Sequence of chain 1.A:
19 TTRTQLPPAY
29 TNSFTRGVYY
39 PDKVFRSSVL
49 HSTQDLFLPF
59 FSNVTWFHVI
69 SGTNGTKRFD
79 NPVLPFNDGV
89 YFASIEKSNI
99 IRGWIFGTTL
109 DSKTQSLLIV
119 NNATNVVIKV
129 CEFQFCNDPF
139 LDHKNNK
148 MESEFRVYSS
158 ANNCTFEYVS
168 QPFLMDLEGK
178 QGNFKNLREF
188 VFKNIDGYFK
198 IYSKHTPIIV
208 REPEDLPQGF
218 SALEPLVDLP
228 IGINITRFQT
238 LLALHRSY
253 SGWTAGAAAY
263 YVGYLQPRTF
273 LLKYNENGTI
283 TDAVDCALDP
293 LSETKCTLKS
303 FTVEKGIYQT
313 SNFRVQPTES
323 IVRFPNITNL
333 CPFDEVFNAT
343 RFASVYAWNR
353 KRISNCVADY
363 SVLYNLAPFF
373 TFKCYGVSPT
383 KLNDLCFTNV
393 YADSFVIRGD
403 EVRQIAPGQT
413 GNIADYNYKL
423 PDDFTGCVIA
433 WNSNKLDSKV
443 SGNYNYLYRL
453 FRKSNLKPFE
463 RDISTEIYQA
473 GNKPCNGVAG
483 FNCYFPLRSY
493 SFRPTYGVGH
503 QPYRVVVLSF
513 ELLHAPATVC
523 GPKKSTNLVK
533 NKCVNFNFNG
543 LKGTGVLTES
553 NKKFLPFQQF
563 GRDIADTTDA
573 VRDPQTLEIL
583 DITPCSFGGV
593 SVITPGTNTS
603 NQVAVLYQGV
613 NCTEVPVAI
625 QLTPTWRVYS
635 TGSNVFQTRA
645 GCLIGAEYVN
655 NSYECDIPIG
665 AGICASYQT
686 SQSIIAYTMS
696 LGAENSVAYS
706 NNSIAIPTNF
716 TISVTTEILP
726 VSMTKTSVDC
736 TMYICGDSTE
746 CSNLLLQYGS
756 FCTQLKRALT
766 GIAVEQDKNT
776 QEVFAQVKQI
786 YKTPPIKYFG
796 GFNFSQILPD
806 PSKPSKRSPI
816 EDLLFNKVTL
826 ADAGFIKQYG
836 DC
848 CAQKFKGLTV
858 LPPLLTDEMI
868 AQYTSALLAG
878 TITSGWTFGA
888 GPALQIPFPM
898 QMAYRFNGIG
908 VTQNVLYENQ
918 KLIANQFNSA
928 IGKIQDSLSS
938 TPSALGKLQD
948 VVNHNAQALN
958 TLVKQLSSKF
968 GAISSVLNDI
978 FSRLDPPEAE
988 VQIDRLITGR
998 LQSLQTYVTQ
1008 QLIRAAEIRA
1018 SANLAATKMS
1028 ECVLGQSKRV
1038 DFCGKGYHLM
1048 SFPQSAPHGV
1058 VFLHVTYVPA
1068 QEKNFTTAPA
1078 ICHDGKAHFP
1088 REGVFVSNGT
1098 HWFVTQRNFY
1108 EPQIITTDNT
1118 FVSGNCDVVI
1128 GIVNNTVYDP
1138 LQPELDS

Sequence of chain 1.C:
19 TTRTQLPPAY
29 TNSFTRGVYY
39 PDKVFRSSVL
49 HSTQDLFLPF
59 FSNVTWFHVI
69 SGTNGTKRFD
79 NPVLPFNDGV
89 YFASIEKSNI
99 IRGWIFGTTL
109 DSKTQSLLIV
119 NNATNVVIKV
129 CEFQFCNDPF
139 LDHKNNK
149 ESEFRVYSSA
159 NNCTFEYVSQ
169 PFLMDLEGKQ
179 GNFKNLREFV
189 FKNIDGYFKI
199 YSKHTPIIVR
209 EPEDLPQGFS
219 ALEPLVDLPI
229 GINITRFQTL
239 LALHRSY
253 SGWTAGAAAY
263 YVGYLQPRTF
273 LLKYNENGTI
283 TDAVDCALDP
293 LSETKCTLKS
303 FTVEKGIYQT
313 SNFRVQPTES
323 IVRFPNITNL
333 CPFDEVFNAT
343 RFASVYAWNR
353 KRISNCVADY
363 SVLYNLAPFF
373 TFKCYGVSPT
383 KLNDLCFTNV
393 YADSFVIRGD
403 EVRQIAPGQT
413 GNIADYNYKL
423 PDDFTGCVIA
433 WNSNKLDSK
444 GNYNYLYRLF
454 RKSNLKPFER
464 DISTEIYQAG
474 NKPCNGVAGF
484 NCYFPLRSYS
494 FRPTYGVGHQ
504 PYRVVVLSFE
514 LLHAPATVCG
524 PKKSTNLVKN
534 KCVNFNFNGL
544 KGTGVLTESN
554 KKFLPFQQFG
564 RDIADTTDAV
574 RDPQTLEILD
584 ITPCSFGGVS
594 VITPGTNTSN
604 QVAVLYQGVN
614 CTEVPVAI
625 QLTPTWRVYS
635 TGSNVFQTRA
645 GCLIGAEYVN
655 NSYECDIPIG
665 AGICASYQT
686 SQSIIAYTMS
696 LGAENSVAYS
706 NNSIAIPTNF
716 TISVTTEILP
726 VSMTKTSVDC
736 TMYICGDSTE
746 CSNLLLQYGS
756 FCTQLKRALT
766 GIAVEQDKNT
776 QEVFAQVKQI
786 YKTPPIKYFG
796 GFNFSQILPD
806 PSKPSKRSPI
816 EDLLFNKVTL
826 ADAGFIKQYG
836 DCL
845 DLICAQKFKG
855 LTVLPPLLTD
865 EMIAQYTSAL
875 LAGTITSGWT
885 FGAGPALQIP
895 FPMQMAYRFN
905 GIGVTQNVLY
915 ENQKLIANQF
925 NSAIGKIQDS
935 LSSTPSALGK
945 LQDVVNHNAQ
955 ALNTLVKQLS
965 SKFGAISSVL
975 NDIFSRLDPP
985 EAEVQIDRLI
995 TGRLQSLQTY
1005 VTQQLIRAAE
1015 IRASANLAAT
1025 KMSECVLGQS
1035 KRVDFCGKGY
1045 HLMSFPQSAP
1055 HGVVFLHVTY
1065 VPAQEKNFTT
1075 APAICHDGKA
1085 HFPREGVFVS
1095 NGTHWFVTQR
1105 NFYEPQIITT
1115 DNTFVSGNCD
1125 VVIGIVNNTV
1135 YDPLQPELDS

A protein and the small-molecule ligand that binds it are described below.
Small molecule (SMILES): CC(=O)N[C@H]1[C@H](O[C@H]2[C@H](O)[C@@H](NC(C)=O)CO[C@@H]2CO)O[C@H](CO)[C@@H](O)[C@@H]1O

Binding-site contacts:
Ligand atom N2 contacts residue ASN706 of chain 1.C at 3.3 Å (h-bond).
Ligand atom O7 contacts residue TYR793 of chain 1.A at 3.1 Å (h-bond).
Ligand atom C2 contacts residue ASN706 of chain 1.C at 2.6 Å.
Ligand atom N2 contacts residue TYR793 of chain 1.A at 3.2 Å.
Ligand atom O7 contacts residue TYR704 of chain 1.C at 4.3 Å.
Ligand atom C2 contacts residue TYR793 of chain 1.A at 4.1 Å (hydrophobic).
Ligand atom C7 contacts residue TYR793 of chain 1.A at 4.1 Å (hydrophobic).
Ligand atom C7 contacts residue ILE791 of chain 1.A at 3.6 Å (hydrophobic).
Ligand atom C4 contacts residue TYR793 of chain 1.A at 4.4 Å (hydrophobic).
Ligand atom O7 contacts residue ILE791 of chain 1.A at 3.1 Å.
Ligand atom C5 contacts residue ASN706 of chain 1.C at 3.6 Å.
Ligand atom C1 contacts residue TYR793 of chain 1.A at 3.9 Å (hydrophobic).
Ligand atom O3 contacts residue ASN706 of chain 1.C at 4.1 Å.
Ligand atom C8 contacts residue ASN706 of chain 1.C at 3.2 Å.
Ligand atom C1 contacts residue ASN706 of chain 1.C at 1.4 Å.
Ligand atom O4 contacts residue TYR793 of chain 1.A at 3.4 Å.
Ligand atom C5 contacts residue TYR793 of chain 1.A at 4.3 Å (hydrophobic).
Ligand atom N2 contacts residue ILE791 of chain 1.A at 4.0 Å.
Ligand atom O7 contacts residue ASN706 of chain 1.C at 4.4 Å.
Ligand atom C3 contacts residue ASN706 of chain 1.C at 3.8 Å.
Ligand atom O5 contacts residue ASN706 of chain 1.C at 2.3 Å (h-bond).
Ligand atom C4 contacts residue ASN706 of chain 1.C at 4.2 Å.
Ligand atom C8 contacts residue ILE791 of chain 1.A at 3.7 Å (hydrophobic).
Ligand atom C7 contacts residue ASN706 of chain 1.C at 3.5 Å.